Sequence of chain 1.A:
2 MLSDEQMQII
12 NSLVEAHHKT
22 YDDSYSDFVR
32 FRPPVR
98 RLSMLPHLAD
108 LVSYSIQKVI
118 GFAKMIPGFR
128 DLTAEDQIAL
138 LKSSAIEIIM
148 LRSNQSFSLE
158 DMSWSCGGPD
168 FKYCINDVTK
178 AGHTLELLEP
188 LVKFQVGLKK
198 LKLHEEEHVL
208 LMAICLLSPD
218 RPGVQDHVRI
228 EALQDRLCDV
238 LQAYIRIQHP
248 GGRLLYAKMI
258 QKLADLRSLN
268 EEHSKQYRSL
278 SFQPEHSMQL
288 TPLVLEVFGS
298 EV

Binding-site contacts:
Ligand atom C28 contacts residue LEU108 of chain 1.A at 3.8 Å (hydrophobic).
Ligand atom O33 contacts residue SER153 of chain 1.A at 2.7 Å (h-bond).
Ligand atom C34 contacts residue CYS163 of chain 1.A at 3.5 Å (hydrophobic).
Ligand atom O30 contacts residue ARG149 of chain 1.A at 2.7 Å (salt-bridge).
Ligand atom C14 contacts residue HIS270 of chain 1.A at 3.4 Å.
Ligand atom C28 contacts residue SER112 of chain 1.A at 3.2 Å.
Ligand atom C32 contacts residue TYR22 of chain 1.A at 3.6 Å (hydrophobic).
Ligand atom C21 contacts residue MET147 of chain 1.A at 3.4 Å (hydrophobic).
Ligand atom C26 contacts residue SER150 of chain 1.A at 3.7 Å.
Ligand atom C7 contacts residue TRP161 of chain 1.A at 3.5 Å (hydrophobic).
Ligand atom C22 contacts residue ILE146 of chain 1.A at 3.7 Å (hydrophobic).
Ligand atom C15 contacts residue LEU105 of chain 1.A at 3.7 Å (hydrophobic).
Ligand atom C18 contacts residue LEU188 of chain 1.A at 3.8 Å (hydrophobic).
Ligand atom C13 contacts residue HIS180 of chain 1.A at 3.8 Å.
Ligand atom O9 contacts residue HIS180 of chain 1.A at 2.8 Å (h-bond).
Ligand atom C13 contacts residue LEU105 of chain 1.A at 3.5 Å (hydrophobic).
Ligand atom O30 contacts residue SER112 of chain 1.A at 3.0 Å (h-bond).
Ligand atom C3 contacts residue VAL175 of chain 1.A at 3.8 Å (hydrophobic).
Ligand atom C11 contacts residue PHE295 of chain 1.A at 3.6 Å (hydrophobic).
Ligand atom C12 contacts residue LEU287 of chain 1.A at 3.8 Å (hydrophobic).
Ligand atom C10 contacts residue HIS270 of chain 1.A at 3.7 Å.
Ligand atom C3 contacts residue LEU105 of chain 1.A at 3.8 Å (hydrophobic).
Ligand atom C11 contacts residue HIS270 of chain 1.A at 3.7 Å.
Ligand atom O9 contacts residue TYR274 of chain 1.A at 3.6 Å.
Ligand atom C24 contacts residue SER150 of chain 1.A at 3.3 Å.
Ligand atom C5 contacts residue VAL175 of chain 1.A at 3.8 Å (hydrophobic).
Ligand atom C4 contacts residue TYR170 of chain 1.A at 3.3 Å (hydrophobic).
Ligand atom C2 contacts residue MET101 of chain 1.A at 3.8 Å (hydrophobic).
Ligand atom C10 contacts residue HIS180 of chain 1.A at 3.8 Å.
Ligand atom O9 contacts residue HIS270 of chain 1.A at 2.8 Å (h-bond).
Ligand atom C32 contacts residue SER153 of chain 1.A at 3.5 Å.
Ligand atom C1 contacts residue MET101 of chain 1.A at 3.3 Å (hydrophobic).
Ligand atom C1 contacts residue LEU105 of chain 1.A at 3.6 Å (hydrophobic).
Ligand atom O33 contacts residue SER150 of chain 1.A at 3.3 Å.
Ligand atom C5 contacts residue TYR170 of chain 1.A at 3.6 Å (hydrophobic).
Ligand atom C28 contacts residue ILE146 of chain 1.A at 3.8 Å (hydrophobic).
Ligand atom O33 contacts residue TYR22 of chain 1.A at 2.9 Å (h-bond).
Ligand atom C34 contacts residue SER153 of chain 1.A at 3.7 Å.
Ligand atom C2 contacts residue LEU105 of chain 1.A at 3.7 Å (hydrophobic).
Ligand atom C25 contacts residue SER150 of chain 1.A at 3.4 Å.

This small molecule binds to this protein.
Small molecule (SMILES): C=C1/C(=C\C=C(/CCCCCCC)c2cccc(CCCCCC(C)(C)O)c2)C[C@@H](O)C[C@@H]1O